This small molecule binds to this protein.
Small molecule (SMILES): CC[C@H](C)[C@H](N)C(=O)N[C@H](C(=O)N[C@@H](Cc1ccccc1)C(=O)N[C@@H](CCC(=O)O)C(=O)N[C@@H](CC(=O)O)C(=O)N[C@@H](CC(C)C)C(=O)N[C@@H](CC(C)C)C(=O)N[C@@H](CC(=O)O)C(=O)N[C@@H](Cc1ccc(O)cc1)C(=O)N[C@@H](Cc1ccc(O)cc1)C(=O)NCC(=O)N1CCC[C@H]1C(=O)O)[C@@H](C)O

Sequence of chain 1.A:
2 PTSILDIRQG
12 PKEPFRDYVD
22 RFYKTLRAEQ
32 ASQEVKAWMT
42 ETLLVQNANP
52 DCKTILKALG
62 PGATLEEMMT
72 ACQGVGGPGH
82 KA

Binding-site contacts:
Ligand atom CD1 contacts residue LEU66 of chain 1.A at 3.7 Å (hydrophobic).
Ligand atom OH contacts residue MET70 of chain 1.A at 3.8 Å.
Ligand atom CE2 contacts residue LYS37 of chain 1.A at 3.9 Å.
Ligand atom CD2 contacts residue VAL20 of chain 1.A at 3.8 Å (hydrophobic).
Ligand atom CB contacts residue LYS37 of chain 1.A at 3.8 Å.
Ligand atom CE1 contacts residue TYR24 of chain 1.A at 3.9 Å (hydrophobic).
Ligand atom CE1 contacts residue GLU67 of chain 1.A at 3.8 Å.
Ligand atom O contacts residue THR41 of chain 1.A at 3.4 Å.
Ligand atom CZ contacts residue ASP21 of chain 1.A at 3.9 Å.
Ligand atom CG2 contacts residue GLU42 of chain 1.A at 3.5 Å.
Ligand atom CD1 contacts residue LEU27 of chain 1.A at 3.6 Å (hydrophobic).
Ligand atom CD1 contacts residue TYR24 of chain 1.A at 3.4 Å (hydrophobic).
Ligand atom CG1 contacts residue THR41 of chain 1.A at 3.6 Å.
Ligand atom CE2 contacts residue ASP21 of chain 1.A at 3.5 Å.
Ligand atom CD1 contacts residue LEU45 of chain 1.A at 3.7 Å (hydrophobic).
Ligand atom CD2 contacts residue LEU66 of chain 1.A at 3.7 Å (hydrophobic).
Ligand atom CD2 contacts residue GLN34 of chain 1.A at 3.5 Å.
Ligand atom C contacts residue THR41 of chain 1.A at 3.5 Å.
Ligand atom O contacts residue THR41 of chain 1.A at 3.5 Å.
Ligand atom CG2 contacts residue LEU66 of chain 1.A at 3.7 Å (hydrophobic).
Ligand atom CG contacts residue LEU66 of chain 1.A at 3.4 Å (hydrophobic).
Ligand atom CE2 contacts residue GLN34 of chain 1.A at 3.5 Å.
Ligand atom OH contacts residue ASP21 of chain 1.A at 3.2 Å (salt-bridge).
Ligand atom O contacts residue GLU42 of chain 1.A at 3.3 Å.
Ligand atom OH contacts residue VAL20 of chain 1.A at 3.5 Å.
Ligand atom C contacts residue THR41 of chain 1.A at 3.9 Å.
Ligand atom O contacts residue TYR24 of chain 1.A at 3.9 Å.
Ligand atom CD2 contacts residue TYR24 of chain 1.A at 3.6 Å (hydrophobic).
Ligand atom CB contacts residue TYR24 of chain 1.A at 3.5 Å (hydrophobic).
Ligand atom CA contacts residue THR41 of chain 1.A at 3.6 Å.
Ligand atom CB contacts residue TYR24 of chain 1.A at 3.5 Å (hydrophobic).
Ligand atom CD1 contacts residue THR41 of chain 1.A at 3.8 Å.
Ligand atom N contacts residue THR41 of chain 1.A at 3.7 Å.
Ligand atom CD2 contacts residue LEU66 of chain 1.A at 3.6 Å (hydrophobic).
Ligand atom CG contacts residue TYR24 of chain 1.A at 3.8 Å (hydrophobic).
Ligand atom CB contacts residue THR41 of chain 1.A at 3.8 Å.
Ligand atom CG2 contacts residue ALA64 of chain 1.A at 3.4 Å (hydrophobic).
Ligand atom CB contacts residue LEU66 of chain 1.A at 3.8 Å (hydrophobic).
Ligand atom CG2 contacts residue MET69 of chain 1.A at 3.6 Å (hydrophobic).
Ligand atom CD1 contacts residue LEU66 of chain 1.A at 3.7 Å (hydrophobic).